Sequence of chain 2.A:
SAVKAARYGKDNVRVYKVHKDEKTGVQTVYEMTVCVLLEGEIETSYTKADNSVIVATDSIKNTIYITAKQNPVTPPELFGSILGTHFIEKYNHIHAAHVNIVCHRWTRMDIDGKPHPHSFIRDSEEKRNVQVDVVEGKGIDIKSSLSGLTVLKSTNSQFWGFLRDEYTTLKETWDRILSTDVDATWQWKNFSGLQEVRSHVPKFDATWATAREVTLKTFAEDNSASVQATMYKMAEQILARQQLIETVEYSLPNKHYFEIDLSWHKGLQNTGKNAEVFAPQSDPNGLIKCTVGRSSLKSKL

A small-molecule ligand and the protein it binds are described below.
Small molecule (SMILES): O=c1[nH]c(=O)c2[nH]c(=O)[nH]c2[nH]1

Binding-site contacts:
Ligand atom C6 contacts residue PHE160 of chain 4.A at 3.4 Å (hydrophobic).
Ligand atom N7 contacts residue ALA57 of chain 2.A at 3.7 Å.
Ligand atom O13 contacts residue TYR9 of chain 2.A at 3.8 Å.
Ligand atom O24 contacts residue THR58 of chain 2.A at 3.0 Å (h-bond).
Ligand atom O13 contacts residue ILE289 of chain 4.A at 3.9 Å.
Ligand atom N1 contacts residue PHE160 of chain 4.A at 3.5 Å.
Ligand atom O13 contacts residue THR58 of chain 2.A at 3.8 Å.
Ligand atom O24 contacts residue ASP59 of chain 2.A at 2.9 Å (salt-bridge).
Ligand atom C5 contacts residue PHE160 of chain 4.A at 3.3 Å (hydrophobic).
Ligand atom O11 contacts residue ARG177 of chain 4.A at 2.9 Å (salt-bridge).
Ligand atom C2 contacts residue PHE160 of chain 4.A at 3.6 Å (hydrophobic).
Ligand atom O11 contacts residue VAL228 of chain 4.A at 2.8 Å (h-bond).
Ligand atom C2 contacts residue GLN229 of chain 4.A at 3.9 Å.
Ligand atom C8 contacts residue PHE160 of chain 4.A at 3.7 Å (hydrophobic).
Ligand atom N3 contacts residue ASN255 of chain 4.A at 3.3 Å (h-bond).
Ligand atom O13 contacts residue GLN229 of chain 4.A at 2.9 Å (h-bond).
Ligand atom N9 contacts residue ARG177 of chain 4.A at 3.9 Å.
Ligand atom O11 contacts residue PHE160 of chain 4.A at 3.8 Å.
Ligand atom N3 contacts residue ARG177 of chain 4.A at 2.9 Å (salt-bridge).
Ligand atom O24 contacts residue LEU171 of chain 4.A at 3.5 Å.
Ligand atom C4 contacts residue ARG177 of chain 4.A at 3.7 Å.
Ligand atom C5 contacts residue THR58 of chain 2.A at 3.9 Å.
Ligand atom C8 contacts residue THR58 of chain 2.A at 3.1 Å.
Ligand atom C2 contacts residue ASN255 of chain 4.A at 3.9 Å.
Ligand atom O13 contacts residue PHE160 of chain 4.A at 3.9 Å.
Ligand atom N9 contacts residue PHE160 of chain 4.A at 3.5 Å.
Ligand atom N3 contacts residue PHE160 of chain 4.A at 3.6 Å.
Ligand atom N1 contacts residue GLN229 of chain 4.A at 3.0 Å (h-bond).
Ligand atom N7 contacts residue THR58 of chain 2.A at 2.8 Å (h-bond).
Ligand atom O13 contacts residue ILE55 of chain 2.A at 3.5 Å.
Ligand atom N7 contacts residue PHE160 of chain 4.A at 3.6 Å.
Ligand atom O11 contacts residue SER227 of chain 4.A at 3.4 Å.
Ligand atom C4 contacts residue PHE160 of chain 4.A at 3.3 Å (hydrophobic).
Ligand atom O24 contacts residue ALA57 of chain 2.A at 3.7 Å.
Ligand atom O11 contacts residue GLN229 of chain 4.A at 3.8 Å.
Ligand atom C2 contacts residue ARG177 of chain 4.A at 3.5 Å.
Ligand atom C4 contacts residue ASN255 of chain 4.A at 3.8 Å.
Ligand atom N9 contacts residue THR58 of chain 2.A at 3.9 Å.
Ligand atom C6 contacts residue GLN229 of chain 4.A at 3.7 Å.
Ligand atom C8 contacts residue ASP59 of chain 2.A at 3.9 Å.

Sequence of chain 4.A:
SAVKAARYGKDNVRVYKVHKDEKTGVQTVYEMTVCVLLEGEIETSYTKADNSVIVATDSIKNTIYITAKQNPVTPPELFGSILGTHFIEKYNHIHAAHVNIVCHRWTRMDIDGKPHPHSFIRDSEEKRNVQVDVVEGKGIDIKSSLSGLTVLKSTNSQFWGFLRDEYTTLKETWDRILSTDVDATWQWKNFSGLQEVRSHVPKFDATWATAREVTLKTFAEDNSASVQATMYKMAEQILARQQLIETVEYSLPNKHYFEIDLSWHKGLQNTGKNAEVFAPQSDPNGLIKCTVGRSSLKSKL